Binding-site contacts:
Ligand atom C13 contacts residue VAL224 of chain 1.A at 4.0 Å (hydrophobic).
Ligand atom C5 contacts residue TYR180 of chain 1.A at 4.0 Å (hydrophobic).
Ligand atom C18 contacts residue ALA120 of chain 1.A at 3.7 Å (hydrophobic).
Ligand atom C8 contacts residue NAP1 of chain 1.D at 3.6 Å.
Ligand atom C16 contacts residue TYR170 of chain 1.A at 4.1 Å (hydrophobic).
Ligand atom C22 contacts residue GLN178 of chain 1.A at 3.4 Å.
Ligand atom C14 contacts residue TYR180 of chain 1.A at 3.8 Å (hydrophobic).
Ligand atom O21 contacts residue GLN178 of chain 1.A at 3.3 Å (h-bond).
Ligand atom C11 contacts residue PHE227 of chain 1.A at 4.2 Å (hydrophobic).
Ligand atom N9 contacts residue TYR180 of chain 1.A at 3.8 Å.
Ligand atom C19 contacts residue ALA120 of chain 1.A at 3.6 Å (hydrophobic).
Ligand atom C13 contacts residue TYR180 of chain 1.A at 3.5 Å (hydrophobic).
Ligand atom C17 contacts residue SER220 of chain 1.A at 3.2 Å.
Ligand atom C19 contacts residue PHE119 of chain 1.A at 3.9 Å (hydrophobic).
Ligand atom C12 contacts residue TYR180 of chain 1.A at 3.7 Å (hydrophobic).
Ligand atom C22 contacts residue ILE230 of chain 1.A at 4.1 Å (hydrophobic).
Ligand atom C3 contacts residue NAP1 of chain 1.D at 3.6 Å.
Ligand atom C8 contacts residue TYR180 of chain 1.A at 3.5 Å (hydrophobic).
Ligand atom C20 contacts residue ALA120 of chain 1.A at 3.7 Å (hydrophobic).
Ligand atom C6 contacts residue NAP1 of chain 1.D at 3.6 Å.
Ligand atom C2 contacts residue SER220 of chain 1.A at 3.6 Å.
Ligand atom C18 contacts residue MET122 of chain 1.A at 4.1 Å (hydrophobic).
Ligand atom N9 contacts residue NAP1 of chain 1.D at 4.1 Å.
Ligand atom C20 contacts residue ALA118 of chain 1.A at 4.1 Å (hydrophobic).
Ligand atom C20 contacts residue MET183 of chain 1.A at 3.8 Å (hydrophobic).
Ligand atom C23 contacts residue TYR180 of chain 1.A at 3.8 Å (hydrophobic).
Ligand atom C23 contacts residue ASN179 of chain 1.A at 4.1 Å.
Ligand atom C11 contacts residue TYR180 of chain 1.A at 4.0 Å (hydrophobic).
Ligand atom N7 contacts residue NAP1 of chain 1.D at 3.0 Å (h-bond).
Ligand atom C6 contacts residue TYR180 of chain 1.A at 3.7 Å (hydrophobic).
Ligand atom C16 contacts residue PHE227 of chain 1.A at 4.0 Å (hydrophobic).
Ligand atom N7 contacts residue TYR180 of chain 1.A at 2.9 Å (h-bond).
Ligand atom C20 contacts residue PHE119 of chain 1.A at 3.8 Å (hydrophobic).
Ligand atom O21 contacts residue VAL177 of chain 1.A at 4.1 Å.
Ligand atom C23 contacts residue VAL224 of chain 1.A at 3.8 Å (hydrophobic).
Ligand atom C12 contacts residue VAL224 of chain 1.A at 4.2 Å (hydrophobic).
Ligand atom C4 contacts residue SER220 of chain 1.A at 3.4 Å.
Ligand atom C15 contacts residue TYR170 of chain 1.A at 3.7 Å (hydrophobic).
Ligand atom C10 contacts residue NAP1 of chain 1.D at 3.8 Å.
Ligand atom C3 contacts residue MET183 of chain 1.A at 3.8 Å (hydrophobic).

A protein and the small-molecule ligand that binds it are described below.
Small molecule (SMILES): COc1ccc(Cn2cnc3cc4c(cc32)CCCC4)cc1C

Sequence of chain 1.A:
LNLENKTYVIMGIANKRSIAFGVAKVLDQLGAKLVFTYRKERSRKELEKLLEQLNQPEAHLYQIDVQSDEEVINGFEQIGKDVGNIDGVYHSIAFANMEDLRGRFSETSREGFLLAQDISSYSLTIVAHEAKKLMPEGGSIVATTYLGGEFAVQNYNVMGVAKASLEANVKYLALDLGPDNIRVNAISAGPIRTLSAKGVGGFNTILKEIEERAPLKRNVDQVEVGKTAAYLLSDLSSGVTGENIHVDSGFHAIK